This protein binds this small molecule.
Small molecule (SMILES): CC(C)CCC[C@@H](C)[C@H]1CC[C@H]2[C@@H]3CC=C4C[C@@H](O)CC[C@]4(C)[C@H]3CC[C@]12C

Sequence of chain 1.A:
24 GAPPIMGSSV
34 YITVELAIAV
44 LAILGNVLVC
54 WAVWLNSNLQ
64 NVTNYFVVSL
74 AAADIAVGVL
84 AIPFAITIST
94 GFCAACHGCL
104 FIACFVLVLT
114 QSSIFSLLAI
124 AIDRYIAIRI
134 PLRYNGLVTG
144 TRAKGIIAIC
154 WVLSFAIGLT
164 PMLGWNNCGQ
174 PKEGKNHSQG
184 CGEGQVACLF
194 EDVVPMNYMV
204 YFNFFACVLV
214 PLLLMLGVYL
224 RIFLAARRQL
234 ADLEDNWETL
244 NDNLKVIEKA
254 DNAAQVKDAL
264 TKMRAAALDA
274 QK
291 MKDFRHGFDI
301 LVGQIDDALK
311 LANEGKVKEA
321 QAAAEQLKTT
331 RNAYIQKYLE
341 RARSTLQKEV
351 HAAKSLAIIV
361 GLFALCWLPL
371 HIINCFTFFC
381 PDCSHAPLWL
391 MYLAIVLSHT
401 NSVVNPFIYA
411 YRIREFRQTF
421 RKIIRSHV

Binding-site contacts:
Ligand atom C2 contacts residue CYS380 of chain 1.A at 4.5 Å (hydrophobic).
Ligand atom C26 contacts residue LEU368 of chain 1.A at 3.7 Å (hydrophobic).
Ligand atom O1 contacts residue PHE379 of chain 1.A at 4.4 Å.
Ligand atom C18 contacts residue CYS375 of chain 1.A at 3.7 Å (hydrophobic).
Ligand atom C5 contacts residue PHE376 of chain 1.A at 3.8 Å (hydrophobic).
Ligand atom C4 contacts residue CYS380 of chain 1.A at 4.5 Å (hydrophobic).
Ligand atom C24 contacts residue LEU212 of chain 1.A at 4.2 Å (hydrophobic).
Ligand atom C7 contacts residue PHE376 of chain 1.A at 3.9 Å (hydrophobic).
Ligand atom C3 contacts residue OLC1 of chain 1.BA at 4.3 Å.
Ligand atom C2 contacts residue OLC1 of chain 1.BA at 3.5 Å.
Ligand atom C21 contacts residue OLC1 of chain 1.BA at 3.9 Å.
Ligand atom C1 contacts residue OLC1 of chain 1.BA at 4.1 Å.
Ligand atom C26 contacts residue LEU212 of chain 1.A at 3.5 Å (hydrophobic).
Ligand atom C25 contacts residue LEU212 of chain 1.A at 4.2 Å (hydrophobic).
Ligand atom O1 contacts residue OLC1 of chain 1.BA at 4.2 Å.
Ligand atom C21 contacts residue PHE207 of chain 1.A at 3.9 Å (hydrophobic).
Ligand atom C6 contacts residue PHE376 of chain 1.A at 3.6 Å (hydrophobic).
Ligand atom C19 contacts residue PHE379 of chain 1.A at 4.3 Å (hydrophobic).
Ligand atom C18 contacts residue ILE372 of chain 1.A at 4.0 Å (hydrophobic).
Ligand atom C3 contacts residue CYS380 of chain 1.A at 4.5 Å (hydrophobic).
Ligand atom C21 contacts residue PHE208 of chain 1.A at 4.3 Å (hydrophobic).
Ligand atom C4 contacts residue PHE376 of chain 1.A at 3.8 Å (hydrophobic).
Ligand atom C19 contacts residue PHE376 of chain 1.A at 3.7 Å (hydrophobic).
Ligand atom O1 contacts residue CYS380 of chain 1.A at 3.7 Å.
Ligand atom C11 contacts residue CYS375 of chain 1.A at 4.1 Å (hydrophobic).
Ligand atom C12 contacts residue OLC1 of chain 1.BA at 3.9 Å.
Ligand atom C11 contacts residue OLC1 of chain 1.BA at 4.2 Å.
Ligand atom C2 contacts residue PHE379 of chain 1.A at 3.6 Å (hydrophobic).
Ligand atom C23 contacts residue PHE207 of chain 1.A at 4.4 Å (hydrophobic).
Ligand atom C11 contacts residue PHE379 of chain 1.A at 4.1 Å (hydrophobic).
Ligand atom C19 contacts residue CYS375 of chain 1.A at 3.7 Å (hydrophobic).
Ligand atom C8 contacts residue PHE376 of chain 1.A at 4.1 Å (hydrophobic).
Ligand atom C1 contacts residue PHE379 of chain 1.A at 3.8 Å (hydrophobic).